Sequence of chain 1.C:
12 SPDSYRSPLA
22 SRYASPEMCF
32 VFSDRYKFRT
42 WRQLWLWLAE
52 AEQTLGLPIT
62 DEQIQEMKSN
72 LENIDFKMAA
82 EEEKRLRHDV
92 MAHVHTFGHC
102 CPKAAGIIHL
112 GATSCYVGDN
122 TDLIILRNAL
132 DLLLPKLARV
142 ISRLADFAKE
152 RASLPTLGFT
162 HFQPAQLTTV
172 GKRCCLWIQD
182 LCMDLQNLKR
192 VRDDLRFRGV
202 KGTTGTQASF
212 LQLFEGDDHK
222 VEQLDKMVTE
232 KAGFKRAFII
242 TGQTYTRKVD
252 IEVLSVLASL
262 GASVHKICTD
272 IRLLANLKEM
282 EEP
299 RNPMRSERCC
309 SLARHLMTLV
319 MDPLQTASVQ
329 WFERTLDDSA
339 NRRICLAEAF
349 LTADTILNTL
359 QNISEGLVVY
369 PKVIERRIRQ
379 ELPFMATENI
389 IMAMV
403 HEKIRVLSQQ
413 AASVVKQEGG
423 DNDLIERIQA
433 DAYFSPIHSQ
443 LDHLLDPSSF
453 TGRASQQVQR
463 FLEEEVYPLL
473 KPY

Sequence of chain 1.D:
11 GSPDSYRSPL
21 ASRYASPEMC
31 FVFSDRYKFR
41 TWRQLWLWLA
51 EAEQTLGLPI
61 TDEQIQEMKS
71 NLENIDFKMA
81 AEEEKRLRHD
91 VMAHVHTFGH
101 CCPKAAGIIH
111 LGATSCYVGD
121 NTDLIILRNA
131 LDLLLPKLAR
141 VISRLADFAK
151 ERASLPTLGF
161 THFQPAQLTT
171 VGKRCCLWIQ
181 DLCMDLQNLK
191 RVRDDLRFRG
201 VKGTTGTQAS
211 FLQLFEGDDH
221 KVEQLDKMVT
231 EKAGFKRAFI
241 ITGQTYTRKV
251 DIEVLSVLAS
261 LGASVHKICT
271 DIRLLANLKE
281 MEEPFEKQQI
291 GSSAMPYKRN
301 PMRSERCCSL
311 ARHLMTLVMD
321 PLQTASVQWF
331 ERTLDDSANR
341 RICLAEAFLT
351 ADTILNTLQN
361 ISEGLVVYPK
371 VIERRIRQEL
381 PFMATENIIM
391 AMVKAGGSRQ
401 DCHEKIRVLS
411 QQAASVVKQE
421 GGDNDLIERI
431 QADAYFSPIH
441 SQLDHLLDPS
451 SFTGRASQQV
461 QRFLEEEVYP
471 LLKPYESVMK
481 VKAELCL

A protein and the small-molecule ligand that binds it are described below.
Small molecule (SMILES): O=C(O)C[C@H](Nc1ncnc2c1ncn2[C@@H]1O[C@H](COP(=O)(O)O)[C@@H](O)[C@H]1O)C(=O)O

Binding-site contacts:
Ligand atom O66 contacts residue THR114 of chain 1.C at 2.6 Å (h-bond).
Ligand atom O68 contacts residue ASN300 of chain 1.B at 3.5 Å (h-bond).
Ligand atom O67 contacts residue GLN244 of chain 1.C at 3.0 Å (h-bond).
Ligand atom O3A contacts residue ARG306 of chain 1.B at 2.9 Å (salt-bridge).
Ligand atom O3A contacts residue TYR24 of chain 1.B at 2.7 Å (h-bond).
Ligand atom O3' contacts residue ASP90 of chain 1.C at 2.9 Å (salt-bridge).
Ligand atom O1A contacts residue ARG306 of chain 1.B at 3.3 Å (salt-bridge).
Ligand atom C2 contacts residue SER115 of chain 1.C at 3.5 Å.
Ligand atom O2A contacts residue TYR24 of chain 1.B at 3.3 Å (h-bond).
Ligand atom O2' contacts residue MET302 of chain 1.B at 3.3 Å.
Ligand atom O66 contacts residue SER293 of chain 1.B at 3.0 Å (h-bond).
Ligand atom O2A contacts residue ARG341 of chain 1.C at 2.7 Å (salt-bridge).
Ligand atom O65 contacts residue SER292 of chain 1.B at 3.5 Å.
Ligand atom C4' contacts residue ASP90 of chain 1.C at 3.5 Å.
Ligand atom C8 contacts residue HIS89 of chain 1.C at 3.5 Å.
Ligand atom O65 contacts residue SER115 of chain 1.C at 3.2 Å (h-bond).
Ligand atom O4' contacts residue ASP90 of chain 1.C at 3.4 Å (salt-bridge).
Ligand atom O68 contacts residue LYS298 of chain 1.B at 2.3 Å (salt-bridge).
Ligand atom O68 contacts residue THR161 of chain 1.D at 3.4 Å (h-bond).
Ligand atom O2' contacts residue ARG88 of chain 1.C at 2.6 Å (salt-bridge).
Ligand atom O5' contacts residue ARG341 of chain 1.C at 3.4 Å (salt-bridge).
Ligand atom O66 contacts residue SER115 of chain 1.C at 3.2 Å (h-bond).
Ligand atom O2A contacts residue SER337 of chain 1.C at 2.5 Å (h-bond).
Ligand atom PA contacts residue TYR24 of chain 1.B at 3.5 Å.
Ligand atom O2' contacts residue HIS89 of chain 1.C at 3.4 Å.
Ligand atom O65 contacts residue HIS89 of chain 1.C at 3.0 Å.
Ligand atom C64 contacts residue LYS298 of chain 1.B at 3.3 Å.
Ligand atom O67 contacts residue THR161 of chain 1.D at 2.5 Å (h-bond).
Ligand atom O5' contacts residue ARG306 of chain 1.B at 3.5 Å (salt-bridge).
Ligand atom O65 contacts residue SER293 of chain 1.B at 3.3 Å (h-bond).
Ligand atom C62 contacts residue SER115 of chain 1.C at 3.5 Å.
Ligand atom N6 contacts residue GLN244 of chain 1.C at 2.9 Å (h-bond).
Ligand atom N1 contacts residue ARG332 of chain 1.C at 3.4 Å (salt-bridge).
Ligand atom O5' contacts residue ARG23 of chain 1.B at 3.2 Å (salt-bridge).
Ligand atom N7 contacts residue HIS162 of chain 1.D at 3.4 Å (h-bond).
Ligand atom O2A contacts residue ALA338 of chain 1.C at 3.4 Å (h-bond).
Ligand atom O3A contacts residue ARG23 of chain 1.B at 2.9 Å (salt-bridge).
Ligand atom C64 contacts residue THR161 of chain 1.D at 3.3 Å.
Ligand atom O3' contacts residue ARG88 of chain 1.C at 3.4 Å (salt-bridge).
Ligand atom O3' contacts residue HIS89 of chain 1.C at 3.2 Å.

Sequence of chain 1.B:
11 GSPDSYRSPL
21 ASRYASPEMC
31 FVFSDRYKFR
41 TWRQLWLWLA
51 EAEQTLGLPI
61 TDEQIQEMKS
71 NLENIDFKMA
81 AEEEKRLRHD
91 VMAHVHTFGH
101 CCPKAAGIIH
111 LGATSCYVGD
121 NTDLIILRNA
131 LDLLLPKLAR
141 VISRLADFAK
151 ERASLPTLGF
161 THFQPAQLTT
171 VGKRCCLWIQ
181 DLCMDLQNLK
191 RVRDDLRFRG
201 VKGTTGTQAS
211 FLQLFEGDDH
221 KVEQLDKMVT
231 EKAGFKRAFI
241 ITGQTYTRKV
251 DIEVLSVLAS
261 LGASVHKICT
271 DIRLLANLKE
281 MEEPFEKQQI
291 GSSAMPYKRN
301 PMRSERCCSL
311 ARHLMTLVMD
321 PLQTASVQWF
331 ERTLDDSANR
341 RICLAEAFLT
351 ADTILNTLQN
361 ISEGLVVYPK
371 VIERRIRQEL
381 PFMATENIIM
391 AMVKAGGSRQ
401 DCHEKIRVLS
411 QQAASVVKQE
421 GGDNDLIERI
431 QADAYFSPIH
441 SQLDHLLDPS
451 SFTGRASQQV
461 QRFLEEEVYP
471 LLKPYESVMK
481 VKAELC